Binding-site contacts:
Ligand atom C2 contacts residue ASN1098 of chain 1.C at 2.5 Å.
Ligand atom C3 contacts residue HIS1101 of chain 1.C at 3.8 Å.
Ligand atom O5 contacts residue PHE1103 of chain 1.C at 3.8 Å.
Ligand atom C7 contacts residue ASN1098 of chain 1.C at 3.4 Å.
Ligand atom C5 contacts residue HIS1101 of chain 1.C at 3.4 Å.
Ligand atom C8 contacts residue GLY1099 of chain 1.C at 4.4 Å.
Ligand atom C4 contacts residue HIS1101 of chain 1.C at 3.9 Å.
Ligand atom N2 contacts residue ASN1098 of chain 1.C at 2.9 Å (h-bond).
Ligand atom O5 contacts residue HIS1101 of chain 1.C at 4.4 Å.
Ligand atom C5 contacts residue ASN1098 of chain 1.C at 3.7 Å.
Ligand atom N2 contacts residue THR1100 of chain 1.C at 3.0 Å (h-bond).
Ligand atom C8 contacts residue ASN1098 of chain 1.C at 3.6 Å.
Ligand atom C1 contacts residue ASN1098 of chain 1.C at 1.4 Å.
Ligand atom C1 contacts residue HIS1101 of chain 1.C at 4.4 Å.
Ligand atom O7 contacts residue HIS1101 of chain 1.C at 3.2 Å.
Ligand atom C1 contacts residue THR1100 of chain 1.C at 4.1 Å.
Ligand atom O7 contacts residue ASN1098 of chain 1.C at 3.5 Å (h-bond).
Ligand atom C8 contacts residue THR1100 of chain 1.C at 3.9 Å.
Ligand atom C3 contacts residue ASN1098 of chain 1.C at 3.8 Å.
Ligand atom C6 contacts residue HIS1101 of chain 1.C at 4.3 Å.
Ligand atom O6 contacts residue PHE1103 of chain 1.C at 4.4 Å.
Ligand atom O5 contacts residue ASN1098 of chain 1.C at 2.4 Å (h-bond).
Ligand atom C7 contacts residue THR1100 of chain 1.C at 3.9 Å.
Ligand atom C7 contacts residue HIS1101 of chain 1.C at 4.0 Å.
Ligand atom C5 contacts residue PHE1103 of chain 1.C at 3.9 Å (hydrophobic).
Ligand atom O4 contacts residue HIS1101 of chain 1.C at 3.7 Å.
Ligand atom C6 contacts residue PHE1103 of chain 1.C at 3.6 Å (hydrophobic).
Ligand atom C1 contacts residue PHE1103 of chain 1.C at 4.3 Å (hydrophobic).
Ligand atom C4 contacts residue ASN1098 of chain 1.C at 4.2 Å.
Ligand atom O3 contacts residue THR1100 of chain 1.C at 4.2 Å.
Ligand atom C2 contacts residue THR1100 of chain 1.C at 3.8 Å.
Ligand atom C3 contacts residue THR1100 of chain 1.C at 3.8 Å.

The protein below binds the small molecule below.
Small molecule (SMILES): CC(=O)N[C@H]1[C@H](O[C@H]2[C@H](O)[C@@H](NC(C)=O)CO[C@@H]2CO)O[C@H](CO)[C@@H](O)[C@@H]1O

Sequence of chain 1.C:
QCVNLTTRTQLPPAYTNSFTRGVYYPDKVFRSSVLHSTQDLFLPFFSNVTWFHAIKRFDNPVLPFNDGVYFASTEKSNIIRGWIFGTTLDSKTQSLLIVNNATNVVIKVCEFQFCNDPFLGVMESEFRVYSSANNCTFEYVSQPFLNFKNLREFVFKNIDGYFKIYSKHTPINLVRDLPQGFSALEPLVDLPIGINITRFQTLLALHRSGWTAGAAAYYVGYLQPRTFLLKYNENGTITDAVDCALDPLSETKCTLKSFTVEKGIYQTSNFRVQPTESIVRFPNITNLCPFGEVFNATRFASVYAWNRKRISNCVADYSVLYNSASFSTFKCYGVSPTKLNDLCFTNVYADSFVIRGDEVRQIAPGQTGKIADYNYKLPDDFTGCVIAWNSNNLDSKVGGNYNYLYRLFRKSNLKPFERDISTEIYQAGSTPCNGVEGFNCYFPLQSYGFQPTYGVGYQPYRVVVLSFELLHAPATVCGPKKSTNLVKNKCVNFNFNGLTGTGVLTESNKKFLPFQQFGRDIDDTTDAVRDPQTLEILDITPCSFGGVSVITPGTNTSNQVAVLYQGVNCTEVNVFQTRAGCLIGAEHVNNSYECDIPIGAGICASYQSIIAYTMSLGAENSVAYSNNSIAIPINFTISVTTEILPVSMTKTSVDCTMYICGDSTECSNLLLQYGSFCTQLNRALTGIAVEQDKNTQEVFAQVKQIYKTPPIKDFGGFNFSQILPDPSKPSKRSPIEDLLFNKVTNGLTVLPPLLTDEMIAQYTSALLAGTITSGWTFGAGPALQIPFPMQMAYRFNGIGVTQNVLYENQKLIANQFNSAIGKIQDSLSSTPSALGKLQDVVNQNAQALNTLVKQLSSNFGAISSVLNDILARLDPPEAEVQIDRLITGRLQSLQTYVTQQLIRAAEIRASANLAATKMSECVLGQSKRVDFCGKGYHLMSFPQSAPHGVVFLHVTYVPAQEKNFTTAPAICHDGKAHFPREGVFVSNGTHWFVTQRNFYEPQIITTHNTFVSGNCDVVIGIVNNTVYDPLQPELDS